Binding-site contacts:
Ligand atom C13 contacts residue HIS94 of chain 1.A at 3.5 Å.
Ligand atom C11 contacts residue MET39 of chain 1.A at 4.0 Å (hydrophobic).
Ligand atom C4 contacts residue MET39 of chain 1.A at 3.9 Å (hydrophobic).
Ligand atom C13 contacts residue ASP96 of chain 1.A at 3.3 Å.
Ligand atom O1 contacts residue ASN192 of chain 1.A at 4.2 Å.
Ligand atom C12 contacts residue ZN1 of chain 1.B at 3.8 Å.
Ligand atom C5 contacts residue MET39 of chain 1.A at 3.9 Å (hydrophobic).
Ligand atom O1 contacts residue LYS183 of chain 1.A at 4.4 Å.
Ligand atom C6 contacts residue MET39 of chain 1.A at 4.0 Å (hydrophobic).
Ligand atom S1 contacts residue HIS161 of chain 1.A at 3.3 Å (h-bond).
Ligand atom C8 contacts residue VAL45 of chain 1.A at 4.1 Å (hydrophobic).
Ligand atom N1 contacts residue MET39 of chain 1.A at 3.9 Å.
Ligand atom C8 contacts residue MET39 of chain 1.A at 3.9 Å (hydrophobic).
Ligand atom C9 contacts residue VAL45 of chain 1.A at 3.8 Å (hydrophobic).
Ligand atom C13 contacts residue ZN1 of chain 1.B at 3.3 Å.
Ligand atom C8 contacts residue ZN1 of chain 1.B at 4.4 Å.
Ligand atom C12 contacts residue ASP96 of chain 1.A at 4.0 Å.
Ligand atom S1 contacts residue HIS92 of chain 1.A at 4.0 Å.
Ligand atom S1 contacts residue CYS180 of chain 1.A at 3.8 Å.
Ligand atom C8 contacts residue HIS222 of chain 1.A at 3.6 Å.
Ligand atom C3 contacts residue PHE42 of chain 1.A at 3.7 Å (hydrophobic).
Ligand atom O2 contacts residue ASN192 of chain 1.A at 2.8 Å (h-bond).
Ligand atom S1 contacts residue HIS94 of chain 1.A at 3.6 Å (h-bond).
Ligand atom C2 contacts residue VAL45 of chain 1.A at 4.0 Å (hydrophobic).
Ligand atom C6 contacts residue VAL45 of chain 1.A at 4.1 Å (hydrophobic).
Ligand atom C14 contacts residue MET39 of chain 1.A at 4.0 Å (hydrophobic).
Ligand atom S1 contacts residue ZN1 of chain 1.C at 2.3 Å.
Ligand atom S1 contacts residue ZN1 of chain 1.B at 2.3 Å.
Ligand atom O2 contacts residue GLY191 of chain 1.A at 3.6 Å.
Ligand atom C13 contacts residue ZN1 of chain 1.C at 3.2 Å.
Ligand atom C12 contacts residue TRP65 of chain 1.A at 4.2 Å (hydrophobic).
Ligand atom C1 contacts residue VAL45 of chain 1.A at 3.8 Å (hydrophobic).
Ligand atom C7 contacts residue MET39 of chain 1.A at 4.0 Å (hydrophobic).
Ligand atom C2 contacts residue PHE42 of chain 1.A at 4.0 Å (hydrophobic).
Ligand atom O3 contacts residue MET39 of chain 1.A at 4.1 Å.
Ligand atom C9 contacts residue HIS222 of chain 1.A at 3.8 Å.
Ligand atom S1 contacts residue HIS222 of chain 1.A at 3.8 Å.
Ligand atom C14 contacts residue TRP65 of chain 1.A at 3.5 Å (hydrophobic).
Ligand atom S1 contacts residue ASP96 of chain 1.A at 3.6 Å.
Ligand atom C10 contacts residue ASN192 of chain 1.A at 3.9 Å.

Sequence of chain 1.A:
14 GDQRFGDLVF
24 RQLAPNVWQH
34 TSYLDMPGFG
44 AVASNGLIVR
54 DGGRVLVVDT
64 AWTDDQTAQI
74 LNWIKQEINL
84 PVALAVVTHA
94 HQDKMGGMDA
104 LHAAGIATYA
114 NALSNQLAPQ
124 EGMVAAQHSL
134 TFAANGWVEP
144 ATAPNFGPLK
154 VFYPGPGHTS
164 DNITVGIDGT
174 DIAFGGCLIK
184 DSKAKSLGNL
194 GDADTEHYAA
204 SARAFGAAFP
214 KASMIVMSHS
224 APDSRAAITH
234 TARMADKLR

The small molecule below binds the protein below.
Small molecule (SMILES): C[C@H](CS)C(=O)N1CCc2ccccc2[C@@H]1C(=O)O